This protein binds this small molecule.
Small molecule (SMILES): CN1C(=O)[C@@H](NC(=O)c2cc(Cc3ccccc3)on2)COc2ccccc21

Binding-site contacts:
Ligand atom O44 contacts residue VAL85 of chain 1.B at 3.4 Å (h-bond).
Ligand atom C36 contacts residue ALA164 of chain 1.B at 3.7 Å (hydrophobic).
Ligand atom C27 contacts residue ASP165 of chain 1.B at 3.6 Å.
Ligand atom C26 contacts residue VAL85 of chain 1.B at 3.5 Å (hydrophobic).
Ligand atom O47 contacts residue VAL100 of chain 1.B at 3.8 Å.
Ligand atom C17 contacts residue LEU168 of chain 1.B at 3.4 Å (hydrophobic).
Ligand atom C01 contacts residue LEU99 of chain 1.B at 3.3 Å (hydrophobic).
Ligand atom C13 contacts residue LYS54 of chain 1.B at 3.7 Å.
Ligand atom C42 contacts residue LEU79 of chain 1.B at 3.6 Å (hydrophobic).
Ligand atom O47 contacts residue LEU99 of chain 1.B at 3.6 Å.
Ligand atom C29 contacts residue VAL85 of chain 1.B at 3.6 Å (hydrophobic).
Ligand atom C40 contacts residue VAL143 of chain 1.B at 3.8 Å (hydrophobic).
Ligand atom C30 contacts residue VAL85 of chain 1.B at 3.5 Å (hydrophobic).
Ligand atom O44 contacts residue LEU87 of chain 1.B at 3.6 Å.
Ligand atom C36 contacts residue HIS145 of chain 1.B at 3.7 Å.
Ligand atom C01 contacts residue LYS54 of chain 1.B at 3.5 Å.
Ligand atom C38 contacts residue HIS145 of chain 1.B at 3.5 Å.
Ligand atom N05 contacts residue MET101 of chain 1.B at 3.6 Å (h-bond).
Ligand atom C34 contacts residue ILE163 of chain 1.B at 3.7 Å (hydrophobic).
Ligand atom C13 contacts residue LEU166 of chain 1.B at 3.4 Å (hydrophobic).
Ligand atom N45 contacts residue LEU87 of chain 1.B at 3.7 Å.
Ligand atom C24 contacts residue VAL85 of chain 1.B at 3.8 Å (hydrophobic).
Ligand atom C30 contacts residue LEU79 of chain 1.B at 3.8 Å (hydrophobic).
Ligand atom C36 contacts residue LEU138 of chain 1.B at 3.7 Å (hydrophobic).
Ligand atom O25 contacts residue ALA164 of chain 1.B at 3.7 Å.
Ligand atom O25 contacts residue ASP165 of chain 1.B at 2.9 Å (salt-bridge).
Ligand atom C38 contacts residue LEU138 of chain 1.B at 3.8 Å (hydrophobic).
Ligand atom C01 contacts residue ILE52 of chain 1.B at 3.4 Å (hydrophobic).
Ligand atom C15 contacts residue LYS54 of chain 1.B at 3.5 Å.
Ligand atom C06 contacts residue LYS54 of chain 1.B at 3.5 Å.
Ligand atom C20 contacts residue MET101 of chain 1.B at 3.7 Å (hydrophobic).
Ligand atom C46 contacts residue MET101 of chain 1.B at 3.4 Å (hydrophobic).
Ligand atom N45 contacts residue VAL85 of chain 1.B at 3.5 Å.
Ligand atom O47 contacts residue LEU87 of chain 1.B at 3.6 Å.
Ligand atom C01 contacts residue MET53 of chain 1.B at 3.7 Å (hydrophobic).
Ligand atom O16 contacts residue LEU168 of chain 1.B at 3.6 Å.
Ligand atom O16 contacts residue LYS54 of chain 1.B at 3.8 Å.
Ligand atom O25 contacts residue LEU166 of chain 1.B at 3.6 Å.
Ligand atom C40 contacts residue SER170 of chain 1.B at 3.5 Å.
Ligand atom O47 contacts residue MET101 of chain 1.B at 3.5 Å.

Sequence of chain 1.B:
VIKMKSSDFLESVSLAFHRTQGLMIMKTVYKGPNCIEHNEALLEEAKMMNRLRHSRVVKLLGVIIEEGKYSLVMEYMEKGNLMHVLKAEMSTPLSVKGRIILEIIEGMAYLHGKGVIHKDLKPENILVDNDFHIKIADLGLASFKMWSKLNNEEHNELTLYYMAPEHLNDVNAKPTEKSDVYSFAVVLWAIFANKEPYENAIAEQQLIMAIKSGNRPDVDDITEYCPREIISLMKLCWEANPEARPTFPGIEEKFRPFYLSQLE